Binding-site contacts:
Ligand atom C2B contacts residue PRO424 of chain 1.C at 3.9 Å (hydrophobic).
Ligand atom O1B contacts residue PRO424 of chain 1.C at 3.4 Å.
Ligand atom O1 contacts residue THR419 of chain 1.C at 4.0 Å.
Ligand atom O11 contacts residue PHE487 of chain 1.C at 4.0 Å.
Ligand atom O42 contacts residue ARG584 of chain 1.C at 2.9 Å (salt-bridge).
Ligand atom C1B contacts residue PRO424 of chain 1.C at 4.0 Å (hydrophobic).
Ligand atom C1B contacts residue GLY417 of chain 1.C at 3.5 Å.
Ligand atom C2B contacts residue PHE487 of chain 1.C at 4.1 Å (hydrophobic).
Ligand atom C6A contacts residue PHE487 of chain 1.C at 3.7 Å (hydrophobic).
Ligand atom O53 contacts residue ARG302 of chain 1.C at 3.0 Å (salt-bridge).
Ligand atom O1A contacts residue PHE487 of chain 1.C at 3.9 Å.
Ligand atom O1B contacts residue PHE416 of chain 1.C at 2.7 Å (h-bond).
Ligand atom C3B contacts residue PHE416 of chain 1.C at 3.4 Å (hydrophobic).
Ligand atom C1B contacts residue PHE416 of chain 1.C at 3.5 Å (hydrophobic).
Ligand atom C5A contacts residue MET491 of chain 1.C at 4.0 Å (hydrophobic).
Ligand atom C5B contacts residue PHE487 of chain 1.C at 3.6 Å (hydrophobic).
Ligand atom O52 contacts residue ARG302 of chain 1.C at 3.0 Å (salt-bridge).
Ligand atom O1B contacts residue GLY417 of chain 1.C at 2.9 Å (h-bond).
Ligand atom C4 contacts residue LYS484 of chain 1.C at 3.7 Å.
Ligand atom C6B contacts residue PHE487 of chain 1.C at 4.0 Å (hydrophobic).
Ligand atom C5B contacts residue PRO424 of chain 1.C at 3.9 Å (hydrophobic).
Ligand atom P4 contacts residue ARG584 of chain 1.C at 3.4 Å.
Ligand atom O12 contacts residue PHE487 of chain 1.C at 3.8 Å.
Ligand atom O51 contacts residue ARG305 of chain 1.C at 3.7 Å.
Ligand atom C6 contacts residue LYS484 of chain 1.C at 3.8 Å.
Ligand atom C2B contacts residue PHE416 of chain 1.C at 4.0 Å (hydrophobic).
Ligand atom O1 contacts residue LYS484 of chain 1.C at 4.1 Å.
Ligand atom C5A contacts residue PHE487 of chain 1.C at 3.5 Å (hydrophobic).
Ligand atom C6A contacts residue MET491 of chain 1.C at 4.0 Å (hydrophobic).
Ligand atom C5 contacts residue LYS484 of chain 1.C at 3.8 Å.
Ligand atom O52 contacts residue ARG305 of chain 1.C at 2.8 Å (salt-bridge).
Ligand atom C7B contacts residue PHE487 of chain 1.C at 3.5 Å (hydrophobic).
Ligand atom O5 contacts residue LYS484 of chain 1.C at 3.2 Å (salt-bridge).
Ligand atom O12 contacts residue THR419 of chain 1.C at 3.7 Å.
Ligand atom P5 contacts residue ARG305 of chain 1.C at 3.8 Å.
Ligand atom O3C contacts residue GLY417 of chain 1.C at 3.5 Å (h-bond).
Ligand atom P5 contacts residue ARG302 of chain 1.C at 3.5 Å.
Ligand atom O43 contacts residue ARG584 of chain 1.C at 2.8 Å (salt-bridge).
Ligand atom C4A contacts residue PHE487 of chain 1.C at 3.7 Å (hydrophobic).
Ligand atom C3A contacts residue PHE487 of chain 1.C at 3.9 Å (hydrophobic).

Sequence of chain 1.C:
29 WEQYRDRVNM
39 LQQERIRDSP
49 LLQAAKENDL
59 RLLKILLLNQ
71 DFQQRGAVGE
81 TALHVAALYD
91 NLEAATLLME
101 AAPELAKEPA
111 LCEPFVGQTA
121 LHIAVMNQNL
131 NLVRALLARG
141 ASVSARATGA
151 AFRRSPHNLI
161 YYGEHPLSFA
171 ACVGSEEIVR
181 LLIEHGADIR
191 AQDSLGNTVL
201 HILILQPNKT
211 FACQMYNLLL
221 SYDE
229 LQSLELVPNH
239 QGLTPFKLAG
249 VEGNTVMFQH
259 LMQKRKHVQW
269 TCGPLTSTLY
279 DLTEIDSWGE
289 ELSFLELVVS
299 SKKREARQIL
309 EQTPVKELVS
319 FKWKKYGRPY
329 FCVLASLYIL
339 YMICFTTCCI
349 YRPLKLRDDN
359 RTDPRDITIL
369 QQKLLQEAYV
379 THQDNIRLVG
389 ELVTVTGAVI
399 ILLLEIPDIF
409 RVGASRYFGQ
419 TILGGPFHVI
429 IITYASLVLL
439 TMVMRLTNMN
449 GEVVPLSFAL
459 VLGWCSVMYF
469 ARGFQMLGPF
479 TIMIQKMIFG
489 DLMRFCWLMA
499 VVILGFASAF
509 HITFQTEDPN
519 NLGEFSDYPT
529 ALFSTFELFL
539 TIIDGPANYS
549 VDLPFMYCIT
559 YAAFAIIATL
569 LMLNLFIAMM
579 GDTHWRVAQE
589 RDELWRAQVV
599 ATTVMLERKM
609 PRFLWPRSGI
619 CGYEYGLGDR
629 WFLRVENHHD

The small molecule below binds the protein below.
Small molecule (SMILES): CCCCCCCC(=O)OC[C@H](COP(=O)(O)O[C@@H]1[C@H](O)[C@H](O)[C@@H](OP(=O)(O)O)[C@H](OP(=O)(O)O)[C@H]1O)OC(=O)CCCCCCC